Sequence of chain 1.A:
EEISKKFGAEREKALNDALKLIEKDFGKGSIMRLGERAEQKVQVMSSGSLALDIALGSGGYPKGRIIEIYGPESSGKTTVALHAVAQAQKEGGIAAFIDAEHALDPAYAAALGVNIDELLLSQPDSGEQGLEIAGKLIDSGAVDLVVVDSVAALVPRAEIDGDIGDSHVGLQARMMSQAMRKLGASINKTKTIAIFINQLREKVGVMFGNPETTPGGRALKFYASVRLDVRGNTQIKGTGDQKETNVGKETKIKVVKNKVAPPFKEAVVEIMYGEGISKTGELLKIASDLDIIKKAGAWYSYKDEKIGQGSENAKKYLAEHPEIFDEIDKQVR

A protein and the small-molecule ligand that binds it are described below.
Small molecule (SMILES): Nc1ncnc2c1ncn2[C@@H]1O[C@H](COP(=O)(O)OP(=O)(O)OP(O)(O)=S)[C@@H](O)[C@H]1O

Sequence of chain 1.D:
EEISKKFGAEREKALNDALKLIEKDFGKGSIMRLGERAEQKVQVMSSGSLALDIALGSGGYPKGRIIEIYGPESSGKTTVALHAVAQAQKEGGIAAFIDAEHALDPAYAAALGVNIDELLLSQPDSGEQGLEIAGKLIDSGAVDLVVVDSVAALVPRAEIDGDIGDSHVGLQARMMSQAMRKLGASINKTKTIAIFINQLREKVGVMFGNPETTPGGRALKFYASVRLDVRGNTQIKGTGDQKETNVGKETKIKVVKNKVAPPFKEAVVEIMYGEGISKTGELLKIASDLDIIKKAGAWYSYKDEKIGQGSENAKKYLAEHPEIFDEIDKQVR

Binding-site contacts:
Ligand atom O3A contacts residue LYS85 of chain 1.D at 3.0 Å (salt-bridge).
Ligand atom O2A contacts residue SER83 of chain 1.D at 2.6 Å.
Ligand atom O4' contacts residue THR87 of chain 1.D at 3.5 Å.
Ligand atom O1B contacts residue LYS265 of chain 1.A at 3.3 Å (salt-bridge).
Ligand atom PB contacts residue SER82 of chain 1.D at 2.5 Å.
Ligand atom C1' contacts residue LYS257 of chain 1.D at 3.5 Å.
Ligand atom O4' contacts residue TYR116 of chain 1.D at 3.5 Å (h-bond).
Ligand atom PB contacts residue LYS85 of chain 1.D at 3.3 Å.
Ligand atom O3B contacts residue SER82 of chain 1.D at 3.5 Å.
Ligand atom O3G contacts residue LYS267 of chain 1.A at 2.4 Å (salt-bridge).
Ligand atom O3B contacts residue LYS265 of chain 1.A at 3.3 Å (salt-bridge).
Ligand atom PA contacts residue GLY84 of chain 1.D at 2.8 Å.
Ligand atom S1G contacts residue LYS265 of chain 1.A at 2.8 Å (salt-bridge).
Ligand atom O1A contacts residue THR87 of chain 1.D at 3.2 Å (h-bond).
Ligand atom O1A contacts residue LYS85 of chain 1.D at 2.4 Å.
Ligand atom O1A contacts residue THR86 of chain 1.D at 1.3 Å (h-bond).
Ligand atom O2' contacts residue ASN266 of chain 1.A at 3.4 Å (h-bond).
Ligand atom S1G contacts residue LYS85 of chain 1.D at 3.4 Å (salt-bridge).
Ligand atom C5' contacts residue THR86 of chain 1.D at 3.2 Å.
Ligand atom S1G contacts residue PHE230 of chain 1.A at 3.2 Å (h-bond).
Ligand atom O2B contacts residue SER83 of chain 1.D at 2.4 Å (h-bond).
Ligand atom O2A contacts residue GLY84 of chain 1.D at 1.3 Å (h-bond).
Ligand atom O2' contacts residue LYS257 of chain 1.D at 3.2 Å (salt-bridge).
Ligand atom PB contacts residue SER83 of chain 1.D at 3.4 Å.
Ligand atom O5' contacts residue THR86 of chain 1.D at 2.9 Å (h-bond).
Ligand atom O2G contacts residue LYS85 of chain 1.D at 2.4 Å (salt-bridge).
Ligand atom C2' contacts residue LYS257 of chain 1.D at 3.3 Å.
Ligand atom C3' contacts residue LYS257 of chain 1.D at 2.7 Å.
Ligand atom O1A contacts residue GLY84 of chain 1.D at 3.1 Å.
Ligand atom O2B contacts residue SER82 of chain 1.D at 1.4 Å.
Ligand atom PG contacts residue LYS85 of chain 1.D at 3.4 Å.
Ligand atom O1B contacts residue SER82 of chain 1.D at 2.5 Å (h-bond).
Ligand atom O2A contacts residue LYS85 of chain 1.D at 2.5 Å (salt-bridge).
Ligand atom C4' contacts residue LYS257 of chain 1.D at 3.4 Å.
Ligand atom PA contacts residue LYS85 of chain 1.D at 3.1 Å.
Ligand atom O1B contacts residue LYS85 of chain 1.D at 2.4 Å (salt-bridge).
Ligand atom PA contacts residue THR86 of chain 1.D at 2.9 Å.
Ligand atom O3A contacts residue GLY84 of chain 1.D at 3.5 Å (h-bond).
Ligand atom O2G contacts residue THR86 of chain 1.D at 3.4 Å.
Ligand atom O3' contacts residue LYS257 of chain 1.D at 1.3 Å (salt-bridge).